Binding-site contacts:
Ligand atom O1 contacts residue CYS201 of chain 1.A at 3.6 Å.
Ligand atom C1 contacts residue TRP227 of chain 1.A at 3.4 Å (hydrophobic).
Ligand atom N contacts residue CYS231 of chain 1.A at 3.6 Å.
Ligand atom C11 contacts residue GLY228 of chain 1.A at 3.7 Å.
Ligand atom O contacts residue SER226 of chain 1.A at 3.9 Å.
Ligand atom C contacts residue ALA200 of chain 1.A at 3.9 Å (hydrophobic).
Ligand atom C contacts residue VAL225 of chain 1.A at 3.9 Å (hydrophobic).
Ligand atom C contacts residue TYR240 of chain 1.A at 3.8 Å (hydrophobic).
Ligand atom C2 contacts residue GLY228 of chain 1.A at 3.8 Å.
Ligand atom O contacts residue TRP227 of chain 1.A at 3.4 Å (h-bond).
Ligand atom C contacts residue TRP227 of chain 1.A at 3.4 Å (hydrophobic).
Ligand atom C12 contacts residue TRP227 of chain 1.A at 3.8 Å (hydrophobic).
Ligand atom C5 contacts residue CYS231 of chain 1.A at 3.9 Å (hydrophobic).
Ligand atom C contacts residue ASP199 of chain 1.A at 4.0 Å.
Ligand atom O1 contacts residue GLU202 of chain 1.A at 3.3 Å (salt-bridge).
Ligand atom C2 contacts residue TRP227 of chain 1.A at 3.6 Å (hydrophobic).
Ligand atom N contacts residue GLY228 of chain 1.A at 3.3 Å (h-bond).
Ligand atom C contacts residue GLY238 of chain 1.A at 3.4 Å.
Ligand atom C6 contacts residue GLY228 of chain 1.A at 4.0 Å.
Ligand atom N1 contacts residue GLY230 of chain 1.A at 2.9 Å (h-bond).
Ligand atom N contacts residue GLY230 of chain 1.A at 3.1 Å (h-bond).
Ligand atom O contacts residue ALA200 of chain 1.A at 3.8 Å.
Ligand atom O contacts residue VAL225 of chain 1.A at 3.1 Å.
Ligand atom C6 contacts residue GLY230 of chain 1.A at 3.6 Å.
Ligand atom N1 contacts residue GLY228 of chain 1.A at 3.5 Å (h-bond).
Ligand atom O contacts residue PHE239 of chain 1.A at 3.8 Å.
Ligand atom C2 contacts residue VAL225 of chain 1.A at 3.8 Å (hydrophobic).
Ligand atom C11 contacts residue ALA200 of chain 1.A at 3.6 Å (hydrophobic).
Ligand atom C12 contacts residue GLY228 of chain 1.A at 3.6 Å.
Ligand atom C3 contacts residue GLY228 of chain 1.A at 4.0 Å.
Ligand atom C1 contacts residue GLY228 of chain 1.A at 3.6 Å.
Ligand atom C contacts residue PHE239 of chain 1.A at 3.6 Å (hydrophobic).
Ligand atom C1 contacts residue VAL225 of chain 1.A at 3.8 Å (hydrophobic).
Ligand atom C12 contacts residue ALA200 of chain 1.A at 3.7 Å (hydrophobic).
Ligand atom C4 contacts residue GLY228 of chain 1.A at 3.9 Å.
Ligand atom C1 contacts residue ALA200 of chain 1.A at 3.9 Å (hydrophobic).
Ligand atom C11 contacts residue GLY230 of chain 1.A at 3.5 Å.
Ligand atom C10 contacts residue GLY230 of chain 1.A at 3.4 Å.
Ligand atom C7 contacts residue CYS231 of chain 1.A at 3.6 Å (hydrophobic).
Ligand atom C6 contacts residue CYS231 of chain 1.A at 3.7 Å (hydrophobic).

The small molecule below binds the protein below.
Small molecule (SMILES): COc1ccc(C(=O)Nc2ccccn2)cc1

Sequence of chain 1.A:
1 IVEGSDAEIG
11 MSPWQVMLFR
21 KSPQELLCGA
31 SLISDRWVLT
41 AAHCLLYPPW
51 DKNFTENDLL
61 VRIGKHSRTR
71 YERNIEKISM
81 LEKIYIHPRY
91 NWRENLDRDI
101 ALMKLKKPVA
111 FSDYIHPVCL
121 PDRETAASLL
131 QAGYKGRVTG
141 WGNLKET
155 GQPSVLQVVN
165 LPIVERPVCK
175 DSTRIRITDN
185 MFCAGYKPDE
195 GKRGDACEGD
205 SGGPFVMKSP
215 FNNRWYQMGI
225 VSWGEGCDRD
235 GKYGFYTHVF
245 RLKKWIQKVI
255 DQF